Binding-site contacts:
Ligand atom C4 contacts residue ASP86 of chain 1.B at 3.5 Å.
Ligand atom O1 contacts residue GLY90 of chain 1.B at 3.8 Å.
Ligand atom C6 contacts residue ASP86 of chain 1.B at 3.5 Å.
Ligand atom O3 contacts residue SER45 of chain 1.B at 4.0 Å.
Ligand atom C6 contacts residue SER45 of chain 1.B at 3.9 Å.
Ligand atom C7 contacts residue ALA48 of chain 1.B at 3.7 Å (hydrophobic).
Ligand atom C11 contacts residue LYS51 of chain 1.B at 3.7 Å.
Ligand atom N1 contacts residue ALA48 of chain 1.B at 3.5 Å.
Ligand atom C1 contacts residue MET91 of chain 1.B at 4.1 Å (hydrophobic).
Ligand atom C8 contacts residue ALA48 of chain 1.B at 3.7 Å (hydrophobic).
Ligand atom C10 contacts residue LYS51 of chain 1.B at 3.5 Å.
Ligand atom C7 contacts residue MET91 of chain 1.B at 4.2 Å (hydrophobic).
Ligand atom C11 contacts residue ALA48 of chain 1.B at 4.0 Å (hydrophobic).
Ligand atom C6 contacts residue THR177 of chain 1.B at 3.9 Å.
Ligand atom O3 contacts residue ALA48 of chain 1.B at 3.4 Å.
Ligand atom C6 contacts residue ASN44 of chain 1.B at 3.9 Å.
Ligand atom C2 contacts residue THR177 of chain 1.B at 3.8 Å.
Ligand atom C3 contacts residue MET91 of chain 1.B at 3.9 Å (hydrophobic).
Ligand atom O4 contacts residue LEU41 of chain 1.B at 3.6 Å.
Ligand atom O3 contacts residue THR177 of chain 1.B at 3.3 Å.
Ligand atom O1 contacts residue THR177 of chain 1.B at 2.8 Å (h-bond).
Ligand atom C4 contacts residue THR177 of chain 1.B at 3.7 Å.
Ligand atom O1 contacts residue MET91 of chain 1.B at 3.5 Å.
Ligand atom O4 contacts residue ASN44 of chain 1.B at 3.5 Å.
Ligand atom C2 contacts residue ALA48 of chain 1.B at 3.8 Å (hydrophobic).
Ligand atom C4 contacts residue ASN44 of chain 1.B at 4.1 Å.
Ligand atom C10 contacts residue ALA48 of chain 1.B at 4.1 Å (hydrophobic).
Ligand atom C8 contacts residue ASN44 of chain 1.B at 4.0 Å.
Ligand atom O4 contacts residue VAL179 of chain 1.B at 3.7 Å.
Ligand atom C7 contacts residue ILE89 of chain 1.B at 3.6 Å (hydrophobic).
Ligand atom C9 contacts residue VAL179 of chain 1.B at 4.2 Å (hydrophobic).
Ligand atom C4 contacts residue ALA48 of chain 1.B at 4.2 Å (hydrophobic).
Ligand atom C7 contacts residue GLY90 of chain 1.B at 3.6 Å.
Ligand atom O2 contacts residue MET91 of chain 1.B at 3.5 Å.
Ligand atom O3 contacts residue ASP86 of chain 1.B at 2.6 Å (salt-bridge).
Ligand atom C5 contacts residue ASN44 of chain 1.B at 3.7 Å.
Ligand atom C2 contacts residue MET91 of chain 1.B at 4.0 Å (hydrophobic).
Ligand atom C1 contacts residue THR177 of chain 1.B at 4.0 Å.
Ligand atom C9 contacts residue ASN44 of chain 1.B at 3.4 Å.
Ligand atom C10 contacts residue ILE89 of chain 1.B at 3.7 Å (hydrophobic).

The protein below binds the small molecule below.
Small molecule (SMILES): O=C(c1c(O)cc(O)cc1O)n1cccc1

Sequence of chain 1.B:
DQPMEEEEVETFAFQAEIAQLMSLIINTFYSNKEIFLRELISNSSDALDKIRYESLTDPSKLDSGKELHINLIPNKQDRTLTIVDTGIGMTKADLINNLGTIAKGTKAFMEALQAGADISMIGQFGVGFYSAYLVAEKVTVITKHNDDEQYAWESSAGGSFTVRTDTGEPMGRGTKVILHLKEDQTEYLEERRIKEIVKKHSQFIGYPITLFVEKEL